Sequence of chain 3.A:
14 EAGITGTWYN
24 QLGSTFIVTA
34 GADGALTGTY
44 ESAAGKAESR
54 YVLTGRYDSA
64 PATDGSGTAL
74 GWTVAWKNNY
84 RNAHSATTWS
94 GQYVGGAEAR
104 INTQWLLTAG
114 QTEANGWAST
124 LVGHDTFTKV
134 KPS

Sequence of chain 1.A:
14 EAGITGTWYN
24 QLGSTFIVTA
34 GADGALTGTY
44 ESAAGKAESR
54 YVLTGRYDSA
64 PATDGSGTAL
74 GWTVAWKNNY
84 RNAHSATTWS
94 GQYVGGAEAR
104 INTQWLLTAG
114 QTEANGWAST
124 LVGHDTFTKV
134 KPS

A protein and the small-molecule ligand that binds it are described below.
Small molecule (SMILES): O=C(CCCC[C@@H]1SC[C@@H]2NC(=O)N[C@@H]21)NC1CCN(c2ccncc2)CC1

Binding-site contacts:
Ligand atom N09 contacts residue SER88 of chain 3.A at 3.1 Å (h-bond).
Ligand atom N13 contacts residue GLN114 of chain 3.A at 3.4 Å (h-bond).
Ligand atom C25 contacts residue ALA112 of chain 3.A at 3.6 Å (hydrophobic).
Ligand atom O03 contacts residue SER27 of chain 3.A at 2.7 Å (h-bond).
Ligand atom O03 contacts residue TYR43 of chain 3.A at 2.7 Å (h-bond).
Ligand atom C05 contacts residue SER27 of chain 3.A at 3.7 Å.
Ligand atom C18 contacts residue SER88 of chain 3.A at 3.8 Å.
Ligand atom C14 contacts residue SER45 of chain 3.A at 3.5 Å.
Ligand atom C28 contacts residue GLN114 of chain 3.A at 3.7 Å.
Ligand atom C27 contacts residue ALA121 of chain 3.A at 3.5 Å (hydrophobic).
Ligand atom C12 contacts residue TRP108 of chain 3.A at 3.3 Å (hydrophobic).
Ligand atom C05 contacts residue TYR43 of chain 3.A at 3.5 Å (hydrophobic).
Ligand atom C17 contacts residue LYS49 of chain 3.A at 3.6 Å.
Ligand atom C24 contacts residue ALA112 of chain 3.A at 3.7 Å (hydrophobic).
Ligand atom C05 contacts residue LEU25 of chain 3.A at 3.7 Å (hydrophobic).
Ligand atom S04 contacts residue TRP92 of chain 3.A at 3.8 Å.
Ligand atom N13 contacts residue ALA121 of chain 3.A at 3.2 Å (h-bond).
Ligand atom C20 contacts residue ALA86 of chain 3.A at 3.7 Å (hydrophobic).
Ligand atom C23 contacts residue LYS49 of chain 3.A at 3.6 Å.
Ligand atom C05 contacts residue ASN23 of chain 3.A at 3.8 Å.
Ligand atom O07 contacts residue GLY48 of chain 3.A at 3.6 Å.
Ligand atom C20 contacts residue SER88 of chain 3.A at 3.6 Å.
Ligand atom S04 contacts residue TRP79 of chain 3.A at 3.6 Å.
Ligand atom N02 contacts residue ASP128 of chain 3.A at 2.8 Å (salt-bridge).
Ligand atom C19 contacts residue LEU110 of chain 3.A at 3.8 Å (hydrophobic).
Ligand atom C01 contacts residue TRP120 of chain 1.A at 3.6 Å (hydrophobic).
Ligand atom C16 contacts residue TRP79 of chain 3.A at 3.7 Å (hydrophobic).
Ligand atom C10 contacts residue TRP108 of chain 3.A at 3.8 Å (hydrophobic).
Ligand atom C08 contacts residue TRP120 of chain 1.A at 3.8 Å (hydrophobic).
Ligand atom N02 contacts residue LEU25 of chain 3.A at 3.7 Å.
Ligand atom O03 contacts residue ASN23 of chain 3.A at 3.0 Å (h-bond).
Ligand atom O07 contacts residue LYS49 of chain 3.A at 2.9 Å (salt-bridge).
Ligand atom C17 contacts residue TRP79 of chain 3.A at 3.6 Å (hydrophobic).
Ligand atom N06 contacts residue LEU25 of chain 3.A at 3.8 Å.
Ligand atom C14 contacts residue ALA47 of chain 3.A at 3.6 Å (hydrophobic).
Ligand atom C15 contacts residue TRP79 of chain 3.A at 3.7 Å (hydrophobic).
Ligand atom S04 contacts residue THR90 of chain 3.A at 3.3 Å (h-bond).
Ligand atom C05 contacts residue SER45 of chain 3.A at 3.8 Å.
Ligand atom C05 contacts residue ASP128 of chain 3.A at 3.7 Å.
Ligand atom N06 contacts residue SER45 of chain 3.A at 3.0 Å (h-bond).